A small-molecule ligand and the protein it binds are described below.
Small molecule (SMILES): CC(C)[C@H](NC(=O)[C@H](Cc1ccc(O)cc1)NC(=O)[C@H](CC(=O)O)NC(=O)[C@H](Cc1ccc(OP(=O)(O)O)cc1)NC(=O)[C@@H](N)CC(=O)O)C(=O)N[C@H](C=O)CC1=NC=NC1

Sequence of chain 1.F:
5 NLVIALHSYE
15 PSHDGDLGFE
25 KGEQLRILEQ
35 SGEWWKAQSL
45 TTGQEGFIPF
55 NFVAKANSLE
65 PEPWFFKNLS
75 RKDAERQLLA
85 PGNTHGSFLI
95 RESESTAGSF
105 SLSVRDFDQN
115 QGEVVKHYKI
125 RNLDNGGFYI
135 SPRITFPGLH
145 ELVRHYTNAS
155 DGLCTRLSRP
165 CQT

Binding-site contacts:
Ligand atom CD2 contacts residue HIS121 of chain 1.D at 3.6 Å.
Ligand atom CG2 contacts residue GLY156 of chain 1.D at 2.8 Å.
Ligand atom C contacts residue TYR122 of chain 1.D at 3.6 Å (hydrophobic).
Ligand atom CA contacts residue HIS121 of chain 1.D at 3.8 Å.
Ligand atom O contacts residue GLY156 of chain 1.D at 3.7 Å.
Ligand atom N contacts residue TYR122 of chain 1.D at 3.3 Å.
Ligand atom CZ contacts residue ILE134 of chain 1.D at 3.5 Å (hydrophobic).
Ligand atom O1P contacts residue SER97 of chain 1.D at 3.2 Å (h-bond).
Ligand atom O1P contacts residue SER99 of chain 1.D at 3.8 Å.
Ligand atom OH contacts residue SER97 of chain 1.D at 3.7 Å.
Ligand atom P contacts residue ARG95 of chain 1.D at 3.3 Å.
Ligand atom O contacts residue HIS121 of chain 1.D at 3.6 Å (h-bond).
Ligand atom P contacts residue GLU98 of chain 1.D at 3.8 Å.
Ligand atom CZ contacts residue ARG125 of chain 1.D at 3.3 Å.
Ligand atom OH contacts residue ILE134 of chain 1.D at 3.1 Å (h-bond).
Ligand atom OD2 contacts residue LYS120 of chain 1.D at 3.4 Å.
Ligand atom O2P contacts residue ARG95 of chain 1.D at 2.6 Å (salt-bridge).
Ligand atom O3P contacts residue GLU98 of chain 1.D at 2.7 Å (salt-bridge).
Ligand atom P contacts residue SER105 of chain 1.D at 3.1 Å.
Ligand atom O2P contacts residue GLU98 of chain 1.D at 3.1 Å (salt-bridge).
Ligand atom O1P contacts residue SER105 of chain 1.D at 3.3 Å (h-bond).
Ligand atom O contacts residue ARG75 of chain 1.D at 2.7 Å (salt-bridge).
Ligand atom CD2 contacts residue TYR122 of chain 1.D at 3.7 Å (hydrophobic).
Ligand atom CE1 contacts residue ARG125 of chain 1.D at 3.3 Å.
Ligand atom N contacts residue HIS121 of chain 1.D at 3.2 Å (h-bond).
Ligand atom CE2 contacts residue SER105 of chain 1.D at 3.8 Å.
Ligand atom O contacts residue TYR122 of chain 1.D at 3.0 Å.
Ligand atom CG contacts residue LYS120 of chain 1.D at 3.8 Å.
Ligand atom CE2 contacts residue LYS123 of chain 1.D at 3.2 Å.
Ligand atom O1P contacts residue GLU98 of chain 1.D at 2.5 Å (salt-bridge).
Ligand atom OH contacts residue SER105 of chain 1.D at 3.3 Å (h-bond).
Ligand atom OH contacts residue LYS123 of chain 1.D at 3.2 Å (salt-bridge).
Ligand atom OD1 contacts residue LYS120 of chain 1.D at 3.6 Å.
Ligand atom O2P contacts residue ARG75 of chain 1.D at 2.9 Å.
Ligand atom CD2 contacts residue LYS123 of chain 1.D at 3.7 Å.
Ligand atom CD2 contacts residue LYS123 of chain 1.D at 3.5 Å.
Ligand atom O1P contacts residue ARG95 of chain 1.D at 3.5 Å (salt-bridge).
Ligand atom CZ contacts residue LYS123 of chain 1.D at 3.7 Å.
Ligand atom OH contacts residue ARG125 of chain 1.D at 2.6 Å (salt-bridge).
Ligand atom C contacts residue HIS121 of chain 1.D at 3.5 Å.

Sequence of chain 1.D:
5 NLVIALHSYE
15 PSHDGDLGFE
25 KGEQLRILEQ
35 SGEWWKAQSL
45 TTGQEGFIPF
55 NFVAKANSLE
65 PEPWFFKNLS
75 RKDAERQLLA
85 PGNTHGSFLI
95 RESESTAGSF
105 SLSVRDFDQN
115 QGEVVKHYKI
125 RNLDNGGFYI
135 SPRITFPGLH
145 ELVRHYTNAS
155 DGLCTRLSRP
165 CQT

Sequence of chain 1.A:
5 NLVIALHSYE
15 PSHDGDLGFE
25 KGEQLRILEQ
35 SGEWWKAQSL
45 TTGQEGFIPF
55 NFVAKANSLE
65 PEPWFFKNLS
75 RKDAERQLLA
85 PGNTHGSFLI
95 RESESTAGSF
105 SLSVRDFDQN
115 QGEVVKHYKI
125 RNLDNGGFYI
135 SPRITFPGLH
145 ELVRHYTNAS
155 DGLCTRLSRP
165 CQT